Binding-site contacts:
Ligand atom O30 contacts residue HIS191 of chain 1.A at 3.1 Å (h-bond).
Ligand atom O35 contacts residue MET225 of chain 1.A at 3.2 Å.
Ligand atom C16 contacts residue THR153 of chain 1.A at 3.4 Å.
Ligand atom O28 contacts residue SER170 of chain 1.A at 3.2 Å.
Ligand atom N06 contacts residue ILE171 of chain 1.A at 3.3 Å (h-bond).
Ligand atom O30 contacts residue GLU233 of chain 1.A at 3.1 Å (salt-bridge).
Ligand atom O31 contacts residue HIS191 of chain 1.A at 2.8 Å (h-bond).
Ligand atom O34 contacts residue GLN190 of chain 1.A at 2.9 Å (h-bond).
Ligand atom N10 contacts residue ILE171 of chain 1.A at 3.4 Å (h-bond).
Ligand atom O32 contacts residue MET225 of chain 1.A at 3.6 Å (h-bond).
Ligand atom O24 contacts residue ARG173 of chain 1.A at 2.7 Å (salt-bridge).
Ligand atom P29 contacts residue MN1 of chain 1.B at 3.4 Å.
Ligand atom C05 contacts residue ILE171 of chain 1.A at 3.2 Å (hydrophobic).
Ligand atom N06 contacts residue GLN190 of chain 1.A at 3.3 Å (h-bond).
Ligand atom C09 contacts residue ILE327 of chain 1.A at 3.5 Å (hydrophobic).
Ligand atom C14 contacts residue ILE327 of chain 1.A at 3.4 Å (hydrophobic).
Ligand atom F45 contacts residue ILE327 of chain 1.A at 3.0 Å.
Ligand atom C42 contacts residue LEU439 of chain 1.A at 3.6 Å (hydrophobic).
Ligand atom O28 contacts residue SER223 of chain 1.A at 3.4 Å (h-bond).
Ligand atom O33 contacts residue ILE171 of chain 1.A at 2.9 Å (h-bond).
Ligand atom C03 contacts residue ALA172 of chain 1.A at 3.4 Å (hydrophobic).
Ligand atom C27 contacts residue SER223 of chain 1.A at 3.6 Å.
Ligand atom P29 contacts residue HIS191 of chain 1.A at 3.5 Å.
Ligand atom O32 contacts residue PRO226 of chain 1.A at 3.5 Å.
Ligand atom C25 contacts residue ILE171 of chain 1.A at 3.4 Å (hydrophobic).
Ligand atom O30 contacts residue K1 of chain 1.C at 2.8 Å.
Ligand atom O32 contacts residue HIS191 of chain 1.A at 3.5 Å (h-bond).
Ligand atom O30 contacts residue MN1 of chain 1.B at 2.2 Å.
Ligand atom C44 contacts residue GLN190 of chain 1.A at 3.5 Å.
Ligand atom C15 contacts residue SER224 of chain 1.A at 3.5 Å.
Ligand atom C03 contacts residue ARG173 of chain 1.A at 3.4 Å.
Ligand atom O35 contacts residue PRO226 of chain 1.A at 3.3 Å (h-bond).
Ligand atom O30 contacts residue ASN168 of chain 1.A at 2.9 Å (h-bond).
Ligand atom C01 contacts residue GLN190 of chain 1.A at 3.5 Å.
Ligand atom O17 contacts residue GLN190 of chain 1.A at 2.9 Å (h-bond).
Ligand atom N02 contacts residue ALA172 of chain 1.A at 3.6 Å.
Ligand atom P29 contacts residue K1 of chain 1.C at 3.4 Å.
Ligand atom O33 contacts residue SER223 of chain 1.A at 3.5 Å (h-bond).
Ligand atom O28 contacts residue K1 of chain 1.C at 3.0 Å.
Ligand atom O32 contacts residue LYS391 of chain 1.A at 2.7 Å (salt-bridge).

The small molecule below binds the protein below.
Small molecule (SMILES): Cc1cc2c3c(c1C)C(C)(C)C[C@@H]([C@@H](F)Cc1ccccc1)N3c1c(nc(O)[nH]c1=O)N2C[C@H](O)[C@H](O)[C@H](O)COP(=O)(O)O

Sequence of chain 1.A:
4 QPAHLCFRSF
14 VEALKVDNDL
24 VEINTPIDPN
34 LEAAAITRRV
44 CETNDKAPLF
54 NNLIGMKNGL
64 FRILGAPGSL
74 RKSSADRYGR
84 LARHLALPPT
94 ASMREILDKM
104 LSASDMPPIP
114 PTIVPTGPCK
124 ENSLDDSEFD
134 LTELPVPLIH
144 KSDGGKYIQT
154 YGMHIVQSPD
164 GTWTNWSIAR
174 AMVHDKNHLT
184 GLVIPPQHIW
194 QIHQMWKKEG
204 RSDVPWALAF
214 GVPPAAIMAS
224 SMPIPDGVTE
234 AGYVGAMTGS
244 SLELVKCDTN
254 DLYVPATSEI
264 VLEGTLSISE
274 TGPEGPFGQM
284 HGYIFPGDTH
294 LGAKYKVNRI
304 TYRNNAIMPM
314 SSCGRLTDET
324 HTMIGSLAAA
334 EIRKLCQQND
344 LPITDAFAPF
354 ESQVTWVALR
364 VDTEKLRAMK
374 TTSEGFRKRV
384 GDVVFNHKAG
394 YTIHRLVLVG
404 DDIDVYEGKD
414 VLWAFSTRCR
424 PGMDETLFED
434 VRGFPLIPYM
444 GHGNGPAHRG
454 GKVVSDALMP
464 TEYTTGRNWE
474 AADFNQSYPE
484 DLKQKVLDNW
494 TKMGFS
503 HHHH